This protein binds this small molecule.
Small molecule (SMILES): CC(=O)N[C@H]1[C@H](O[C@H]2[C@H](O)[C@@H](NC(C)=O)CO[C@@H]2CO)O[C@H](CO)[C@@H](O)[C@@H]1O

Binding-site contacts:
Ligand atom O5 contacts residue SER673 of chain 1.A at 3.9 Å.
Ligand atom O7 contacts residue ASN140 of chain 1.A at 3.9 Å.
Ligand atom C5 contacts residue ASN671 of chain 1.A at 3.6 Å.
Ligand atom O6 contacts residue SER673 of chain 1.A at 2.9 Å (h-bond).
Ligand atom O5 contacts residue ASN671 of chain 1.A at 2.3 Å (h-bond).
Ligand atom C5 contacts residue SER673 of chain 1.A at 4.1 Å.
Ligand atom C7 contacts residue ASN140 of chain 1.A at 4.4 Å.
Ligand atom C1 contacts residue SER673 of chain 1.A at 4.2 Å.
Ligand atom C1 contacts residue ASP674 of chain 1.A at 4.0 Å.
Ligand atom C4 contacts residue ASN671 of chain 1.A at 4.1 Å.
Ligand atom C1 contacts residue ASN671 of chain 1.A at 1.4 Å.
Ligand atom O7 contacts residue ASN671 of chain 1.A at 4.4 Å.
Ligand atom C8 contacts residue ASP117 of chain 1.A at 4.4 Å.
Ligand atom O6 contacts residue ASP674 of chain 1.A at 3.3 Å.
Ligand atom O5 contacts residue ASP674 of chain 1.A at 3.4 Å.
Ligand atom C7 contacts residue ASN671 of chain 1.A at 3.8 Å.
Ligand atom O4 contacts residue ASN140 of chain 1.A at 4.2 Å.
Ligand atom C2 contacts residue ASN671 of chain 1.A at 2.4 Å.
Ligand atom O6 contacts residue ASN671 of chain 1.A at 4.5 Å.
Ligand atom C6 contacts residue SER673 of chain 1.A at 3.8 Å.
Ligand atom C3 contacts residue ASN671 of chain 1.A at 3.7 Å.
Ligand atom N2 contacts residue ASN671 of chain 1.A at 2.8 Å (h-bond).

Sequence of chain 1.A:
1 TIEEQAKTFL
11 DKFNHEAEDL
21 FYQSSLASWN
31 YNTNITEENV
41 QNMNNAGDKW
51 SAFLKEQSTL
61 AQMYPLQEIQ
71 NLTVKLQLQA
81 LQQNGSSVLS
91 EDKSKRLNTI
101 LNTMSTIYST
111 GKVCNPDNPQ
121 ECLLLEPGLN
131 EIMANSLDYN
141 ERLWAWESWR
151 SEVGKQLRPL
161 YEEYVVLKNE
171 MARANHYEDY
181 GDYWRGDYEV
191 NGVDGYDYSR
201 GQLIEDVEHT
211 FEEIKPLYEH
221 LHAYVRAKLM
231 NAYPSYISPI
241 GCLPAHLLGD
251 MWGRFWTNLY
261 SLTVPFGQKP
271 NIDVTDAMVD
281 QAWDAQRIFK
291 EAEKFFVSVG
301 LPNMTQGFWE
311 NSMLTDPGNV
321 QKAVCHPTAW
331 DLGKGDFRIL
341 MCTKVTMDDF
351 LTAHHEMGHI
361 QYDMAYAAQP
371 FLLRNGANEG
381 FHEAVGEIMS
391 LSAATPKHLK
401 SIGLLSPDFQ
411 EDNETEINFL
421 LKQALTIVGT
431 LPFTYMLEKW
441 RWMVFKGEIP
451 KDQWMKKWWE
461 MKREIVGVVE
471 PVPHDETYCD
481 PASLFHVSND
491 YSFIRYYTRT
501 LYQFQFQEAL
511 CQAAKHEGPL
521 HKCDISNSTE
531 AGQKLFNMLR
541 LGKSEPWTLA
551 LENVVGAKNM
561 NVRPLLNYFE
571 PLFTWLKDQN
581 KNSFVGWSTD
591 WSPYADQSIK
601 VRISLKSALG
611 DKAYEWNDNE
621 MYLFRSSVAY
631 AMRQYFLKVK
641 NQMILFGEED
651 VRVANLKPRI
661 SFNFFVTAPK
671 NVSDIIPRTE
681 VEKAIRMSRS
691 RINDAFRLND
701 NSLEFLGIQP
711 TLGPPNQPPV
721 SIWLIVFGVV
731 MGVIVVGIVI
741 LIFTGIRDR